This small molecule binds to this protein.
Small molecule (SMILES): CC(=O)N[C@@H]1[C@@H](O)[C@H](O)[C@@H](CO)O[C@H]1O

Sequence of chain 1.F:
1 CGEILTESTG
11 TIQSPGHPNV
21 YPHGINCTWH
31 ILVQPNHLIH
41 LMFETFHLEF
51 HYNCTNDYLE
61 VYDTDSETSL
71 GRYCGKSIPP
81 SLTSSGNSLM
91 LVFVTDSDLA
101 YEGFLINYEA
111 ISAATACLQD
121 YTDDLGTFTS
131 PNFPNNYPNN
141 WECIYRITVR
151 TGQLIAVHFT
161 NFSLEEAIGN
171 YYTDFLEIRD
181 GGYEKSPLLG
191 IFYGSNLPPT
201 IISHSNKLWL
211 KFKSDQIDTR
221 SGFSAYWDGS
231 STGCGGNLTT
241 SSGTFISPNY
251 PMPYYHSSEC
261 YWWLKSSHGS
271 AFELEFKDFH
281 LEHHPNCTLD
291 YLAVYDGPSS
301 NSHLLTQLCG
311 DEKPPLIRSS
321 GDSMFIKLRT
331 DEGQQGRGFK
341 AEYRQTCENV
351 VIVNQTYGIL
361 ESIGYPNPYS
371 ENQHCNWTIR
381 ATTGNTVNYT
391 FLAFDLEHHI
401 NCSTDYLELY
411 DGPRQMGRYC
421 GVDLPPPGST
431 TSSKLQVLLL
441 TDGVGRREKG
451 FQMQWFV

Binding-site contacts:
Ligand atom C3 contacts residue ASN237 of chain 1.F at 3.9 Å.
Ligand atom C8 contacts residue GLY236 of chain 1.F at 3.9 Å.
Ligand atom O7 contacts residue ASN237 of chain 1.F at 4.2 Å.
Ligand atom O5 contacts residue TRP263 of chain 1.F at 3.8 Å.
Ligand atom C1 contacts residue ASN237 of chain 1.F at 1.4 Å.
Ligand atom O5 contacts residue ASN237 of chain 1.F at 2.4 Å (h-bond).
Ligand atom C5 contacts residue ASN237 of chain 1.F at 3.7 Å.
Ligand atom C8 contacts residue ASN237 of chain 1.F at 3.9 Å.
Ligand atom C5 contacts residue TRP263 of chain 1.F at 4.4 Å (hydrophobic).
Ligand atom C4 contacts residue ASN237 of chain 1.F at 4.2 Å.
Ligand atom N2 contacts residue ASN237 of chain 1.F at 3.0 Å (h-bond).
Ligand atom C7 contacts residue ASN237 of chain 1.F at 3.5 Å.
Ligand atom C2 contacts residue ASN237 of chain 1.F at 2.5 Å.
Ligand atom C6 contacts residue TRP263 of chain 1.F at 4.1 Å (hydrophobic).
Ligand atom C1 contacts residue TRP263 of chain 1.F at 4.5 Å (hydrophobic).